Sequence of chain 12.C:
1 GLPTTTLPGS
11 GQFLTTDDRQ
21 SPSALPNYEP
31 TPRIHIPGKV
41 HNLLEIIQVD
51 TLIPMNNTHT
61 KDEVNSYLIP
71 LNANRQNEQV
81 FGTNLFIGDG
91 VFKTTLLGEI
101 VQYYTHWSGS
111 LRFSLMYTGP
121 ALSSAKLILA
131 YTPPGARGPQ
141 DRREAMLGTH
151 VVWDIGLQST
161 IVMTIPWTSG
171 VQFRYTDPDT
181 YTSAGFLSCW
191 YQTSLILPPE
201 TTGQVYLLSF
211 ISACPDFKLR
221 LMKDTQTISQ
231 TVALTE

This protein binds this small molecule.
Small molecule (SMILES): Cc1cc(CCCCCCCOc2ccc(C3=N[C@@H](C)CO3)cc2)on1

Sequence of chain 12.A:
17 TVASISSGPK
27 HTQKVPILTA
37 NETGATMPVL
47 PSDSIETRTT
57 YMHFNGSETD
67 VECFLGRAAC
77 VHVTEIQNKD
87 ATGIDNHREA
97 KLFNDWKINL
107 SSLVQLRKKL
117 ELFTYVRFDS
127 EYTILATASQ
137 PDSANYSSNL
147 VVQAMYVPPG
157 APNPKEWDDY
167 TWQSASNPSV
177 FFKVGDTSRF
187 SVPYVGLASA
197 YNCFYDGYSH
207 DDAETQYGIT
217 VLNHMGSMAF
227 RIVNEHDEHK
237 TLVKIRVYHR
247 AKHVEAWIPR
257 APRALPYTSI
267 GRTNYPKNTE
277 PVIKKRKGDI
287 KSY

Binding-site contacts:
Ligand atom C4 contacts residue MET224 of chain 12.A at 3.8 Å (hydrophobic).
Ligand atom O1B contacts residue TYR128 of chain 12.A at 3.9 Å.
Ligand atom C2C contacts residue VAL188 of chain 12.A at 3.2 Å (hydrophobic).
Ligand atom C7C contacts residue TYR128 of chain 12.A at 3.6 Å (hydrophobic).
Ligand atom C4 contacts residue TYR152 of chain 12.A at 3.9 Å (hydrophobic).
Ligand atom C31 contacts residue VAL176 of chain 12.A at 3.3 Å (hydrophobic).
Ligand atom N3A contacts residue ASN219 of chain 12.A at 3.0 Å (h-bond).
Ligand atom O1 contacts residue PHE186 of chain 12.A at 3.5 Å.
Ligand atom C5C contacts residue TYR128 of chain 12.A at 3.5 Å (hydrophobic).
Ligand atom C6B contacts residue LEU106 of chain 12.A at 3.9 Å (hydrophobic).
Ligand atom C6C contacts residue VAL191 of chain 12.A at 3.2 Å (hydrophobic).
Ligand atom C4 contacts residue PHE186 of chain 12.A at 3.6 Å (hydrophobic).
Ligand atom C31 contacts residue SER175 of chain 12.A at 3.6 Å.
Ligand atom C5B contacts residue LEU106 of chain 12.A at 3.5 Å (hydrophobic).
Ligand atom O1 contacts residue ALA24 of chain 12.C at 3.6 Å.
Ligand atom O1 contacts residue TYR152 of chain 12.A at 3.9 Å.
Ligand atom C7C contacts residue TYR197 of chain 12.A at 3.8 Å (hydrophobic).
Ligand atom O1B contacts residue MET221 of chain 12.A at 3.4 Å.
Ligand atom C3 contacts residue PHE186 of chain 12.A at 3.8 Å (hydrophobic).
Ligand atom C31 contacts residue ALA150 of chain 12.A at 3.5 Å (hydrophobic).
Ligand atom C1B contacts residue MET221 of chain 12.A at 3.8 Å (hydrophobic).
Ligand atom C5 contacts residue TYR152 of chain 12.A at 3.8 Å (hydrophobic).
Ligand atom C31 contacts residue PRO174 of chain 12.A at 3.4 Å (hydrophobic).
Ligand atom C5B contacts residue TYR197 of chain 12.A at 3.7 Å (hydrophobic).
Ligand atom C3C contacts residue TYR128 of chain 12.A at 3.9 Å (hydrophobic).
Ligand atom C5 contacts residue PHE186 of chain 12.A at 3.5 Å (hydrophobic).
Ligand atom C3B contacts residue MET221 of chain 12.A at 3.8 Å (hydrophobic).
Ligand atom N2 contacts residue ALA24 of chain 12.C at 3.4 Å.
Ligand atom CM1 contacts residue SER107 of chain 12.A at 3.9 Å.
Ligand atom C6B contacts residue TYR197 of chain 12.A at 3.6 Å (hydrophobic).
Ligand atom C2B contacts residue MET221 of chain 12.A at 3.5 Å (hydrophobic).
Ligand atom O1 contacts residue VAL188 of chain 12.A at 3.8 Å.
Ligand atom C4C contacts residue TYR152 of chain 12.A at 3.8 Å (hydrophobic).
Ligand atom C4A contacts residue ASN219 of chain 12.A at 3.5 Å.
Ligand atom N2 contacts residue PHE186 of chain 12.A at 3.7 Å.
Ligand atom C3C contacts residue VAL188 of chain 12.A at 3.3 Å (hydrophobic).
Ligand atom C6C contacts residue MET221 of chain 12.A at 3.7 Å (hydrophobic).
Ligand atom C3 contacts residue PRO174 of chain 12.A at 3.8 Å (hydrophobic).
Ligand atom C5C contacts residue ILE104 of chain 12.A at 3.8 Å (hydrophobic).
Ligand atom C4B contacts residue LEU106 of chain 12.A at 3.7 Å (hydrophobic).